Sequence of chain 3.A:
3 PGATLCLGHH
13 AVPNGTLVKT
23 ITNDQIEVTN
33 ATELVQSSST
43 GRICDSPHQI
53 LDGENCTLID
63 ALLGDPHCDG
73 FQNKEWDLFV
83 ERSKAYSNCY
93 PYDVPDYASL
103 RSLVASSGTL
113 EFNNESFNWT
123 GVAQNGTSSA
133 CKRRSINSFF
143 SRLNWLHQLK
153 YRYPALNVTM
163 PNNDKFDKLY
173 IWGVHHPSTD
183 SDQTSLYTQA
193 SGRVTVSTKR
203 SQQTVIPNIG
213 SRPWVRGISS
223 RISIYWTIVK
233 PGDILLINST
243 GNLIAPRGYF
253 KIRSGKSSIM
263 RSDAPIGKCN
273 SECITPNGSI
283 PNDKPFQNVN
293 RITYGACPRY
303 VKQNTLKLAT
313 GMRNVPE

A small-molecule ligand and the protein it binds are described below.
Small molecule (SMILES): CC(=O)N[C@@H]1[C@@H](O)[C@H](O)[C@@H](CO)O[C@H]1O

Binding-site contacts:
Ligand atom C4 contacts residue NAG1 of chain 3.D at 4.4 Å.
Ligand atom C4 contacts residue ASN16 of chain 3.A at 4.2 Å.
Ligand atom C2 contacts residue ASN16 of chain 3.A at 2.5 Å.
Ligand atom O7 contacts residue ASN16 of chain 3.A at 3.4 Å (h-bond).
Ligand atom C7 contacts residue THR18 of chain 3.A at 4.5 Å.
Ligand atom C7 contacts residue ASN16 of chain 3.A at 3.4 Å.
Ligand atom O5 contacts residue ASN16 of chain 3.A at 2.4 Å (h-bond).
Ligand atom C1 contacts residue ASN16 of chain 3.A at 1.4 Å.
Ligand atom C3 contacts residue ASN16 of chain 3.A at 3.8 Å.
Ligand atom C8 contacts residue THR31 of chain 3.A at 4.3 Å.
Ligand atom N2 contacts residue ASN16 of chain 3.A at 2.9 Å (h-bond).
Ligand atom O4 contacts residue NAG1 of chain 3.D at 4.2 Å.
Ligand atom C3 contacts residue NAG1 of chain 3.D at 3.5 Å.
Ligand atom C8 contacts residue ASN16 of chain 3.A at 3.8 Å.
Ligand atom C8 contacts residue THR18 of chain 3.A at 3.1 Å.
Ligand atom C5 contacts residue ASN16 of chain 3.A at 3.7 Å.
Ligand atom C8 contacts residue ASN32 of chain 3.A at 4.0 Å.
Ligand atom O3 contacts residue NAG1 of chain 3.D at 3.3 Å.
Ligand atom N2 contacts residue NAG1 of chain 3.D at 4.3 Å.